Binding-site contacts:
Ligand atom C2 contacts residue ASP31 of chain 2.B at 3.7 Å.
Ligand atom O1 contacts residue TYR32 of chain 2.B at 3.5 Å (h-bond).
Ligand atom C5 contacts residue GLN53 of chain 2.B at 4.5 Å.
Ligand atom C7 contacts residue NAG1 of chain 2.C at 2.9 Å.
Ligand atom O1 contacts residue ASP101 of chain 2.B at 3.2 Å.
Ligand atom C6 contacts residue NAG1 of chain 2.C at 4.2 Å.
Ligand atom C8 contacts residue GLN53 of chain 2.B at 3.6 Å.
Ligand atom C8 contacts residue NAG1 of chain 2.C at 2.4 Å.
Ligand atom C9 contacts residue NAG1 of chain 2.C at 1.4 Å.
Ligand atom C4 contacts residue ASP31 of chain 2.B at 4.2 Å.
Ligand atom C3 contacts residue ASP31 of chain 2.B at 3.2 Å.
Ligand atom C5 contacts residue ASP31 of chain 2.B at 3.6 Å.
Ligand atom C1 contacts residue TYR32 of chain 2.B at 3.2 Å (hydrophobic).
Ligand atom CM contacts residue TYR32 of chain 2.B at 4.2 Å (hydrophobic).
Ligand atom O1 contacts residue NAG1 of chain 2.C at 4.0 Å.
Ligand atom CM contacts residue ASP101 of chain 2.B at 3.9 Å.
Ligand atom C2 contacts residue TYR32 of chain 2.B at 3.7 Å (hydrophobic).
Ligand atom C1 contacts residue ASP101 of chain 2.B at 4.0 Å.
Ligand atom C3 contacts residue TYR32 of chain 2.B at 4.5 Å (hydrophobic).
Ligand atom O2 contacts residue ASP101 of chain 2.B at 3.9 Å.
Ligand atom C5 contacts residue NAG1 of chain 2.C at 4.1 Å.
Ligand atom O2 contacts residue TYR32 of chain 2.B at 3.1 Å (h-bond).
Ligand atom C9 contacts residue GLN53 of chain 2.B at 3.4 Å.

Sequence of chain 2.B:
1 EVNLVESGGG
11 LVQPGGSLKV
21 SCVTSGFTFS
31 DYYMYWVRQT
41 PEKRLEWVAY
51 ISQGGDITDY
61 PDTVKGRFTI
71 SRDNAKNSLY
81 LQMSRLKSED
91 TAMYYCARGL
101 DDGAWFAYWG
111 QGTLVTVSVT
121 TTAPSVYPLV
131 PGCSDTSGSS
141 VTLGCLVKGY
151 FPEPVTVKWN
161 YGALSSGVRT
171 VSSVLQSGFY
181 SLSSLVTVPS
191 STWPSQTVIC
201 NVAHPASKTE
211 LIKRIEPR

The small molecule below binds the protein below.
Small molecule (SMILES): CCCCCCCCC(=O)OC